Binding-site contacts:
Ligand atom C8 contacts residue TYR208 of chain 1.A at 3.6 Å (hydrophobic).
Ligand atom N3A contacts residue TYR304 of chain 1.A at 2.7 Å (h-bond).
Ligand atom O62 contacts residue PHE27 of chain 1.A at 3.3 Å (h-bond).
Ligand atom O39 contacts residue GLN188 of chain 1.A at 2.9 Å (h-bond).
Ligand atom O28 contacts residue ARG102 of chain 1.A at 2.5 Å (salt-bridge).
Ligand atom C54 contacts residue TYR285 of chain 1.A at 3.6 Å (hydrophobic).
Ligand atom N29 contacts residue VAL60 of chain 1.A at 3.5 Å.
Ligand atom C38 contacts residue GLN188 of chain 1.A at 3.5 Å.
Ligand atom O39 contacts residue TYR208 of chain 1.A at 3.3 Å.
Ligand atom C41 contacts residue TYR208 of chain 1.A at 3.4 Å (hydrophobic).
Ligand atom N45 contacts residue TYR208 of chain 1.A at 3.4 Å (h-bond).
Ligand atom C27 contacts residue ARG102 of chain 1.A at 3.5 Å.
Ligand atom O7A contacts residue TYR285 of chain 1.A at 3.2 Å.
Ligand atom C35 contacts residue ILE117 of chain 1.A at 3.5 Å (hydrophobic).
Ligand atom N29 contacts residue GLN62 of chain 1.A at 2.8 Å (h-bond).
Ligand atom O33 contacts residue PHE27 of chain 1.A at 3.4 Å.
Ligand atom C20 contacts residue PHE27 of chain 1.A at 3.4 Å (hydrophobic).
Ligand atom N29 contacts residue GLU24 of chain 1.A at 3.0 Å (salt-bridge).
Ligand atom N63 contacts residue GLU24 of chain 1.A at 3.0 Å (salt-bridge).
Ligand atom N34 contacts residue SER100 of chain 1.A at 3.6 Å.
Ligand atom N40 contacts residue TYR165 of chain 1.A at 3.5 Å.
Ligand atom C6B contacts residue PHE27 of chain 1.A at 3.5 Å (hydrophobic).
Ligand atom C1P contacts residue TYR304 of chain 1.A at 3.6 Å (hydrophobic).
Ligand atom O4P contacts residue TYR29 of chain 1.A at 3.5 Å.
Ligand atom N34 contacts residue ASN76 of chain 1.A at 2.9 Å (h-bond).
Ligand atom C60 contacts residue TYR285 of chain 1.A at 3.4 Å (hydrophobic).
Ligand atom C2C contacts residue TYR304 of chain 1.A at 3.4 Å (hydrophobic).
Ligand atom N40 contacts residue GLN188 of chain 1.A at 3.1 Å (h-bond).
Ligand atom O58 contacts residue TYR304 of chain 1.A at 3.5 Å.
Ligand atom N7A contacts residue TRP241 of chain 1.A at 3.5 Å.
Ligand atom C54 contacts residue TYR304 of chain 1.A at 3.5 Å (hydrophobic).
Ligand atom N40 contacts residue SER164 of chain 1.A at 3.2 Å (h-bond).
Ligand atom N63 contacts residue GLY25 of chain 1.A at 3.1 Å (h-bond).
Ligand atom C4D contacts residue TRP241 of chain 1.A at 3.5 Å (hydrophobic).
Ligand atom C5E contacts residue TRP241 of chain 1.A at 3.5 Å (hydrophobic).
Ligand atom O33 contacts residue TRP118 of chain 1.A at 3.2 Å (h-bond).
Ligand atom C41 contacts residue TYR165 of chain 1.A at 3.2 Å (hydrophobic).
Ligand atom O8A contacts residue TRP163 of chain 1.A at 3.3 Å.
Ligand atom C60 contacts residue GLU24 of chain 1.A at 3.5 Å.
Ligand atom N0A contacts residue TRP241 of chain 1.A at 3.5 Å.

A small-molecule ligand and the protein it binds are described below.
Small molecule (SMILES): CC1=C2C(CCC(N)=O)C(C)(CC(N)=O)C3(C)C4C(CC(N)=O)C5(C)CCC(=O)NCC(C)OP(=O)(O)OC6C(CO)OC(n7cn(->[Co]89(CC%10OC(n%11cnc%12c(N)ncnc%12%11)C(O)C%10O)(N23)<-N2=C(C=C3C(CCC(N)=O)C(C)(CC(N)=O)C1=N->83)C(C)(C)C(CCC(N)=O)C2=C(C)C5=N->94)c1cc(C)c(C)cc17)C6O

Sequence of chain 1.A:
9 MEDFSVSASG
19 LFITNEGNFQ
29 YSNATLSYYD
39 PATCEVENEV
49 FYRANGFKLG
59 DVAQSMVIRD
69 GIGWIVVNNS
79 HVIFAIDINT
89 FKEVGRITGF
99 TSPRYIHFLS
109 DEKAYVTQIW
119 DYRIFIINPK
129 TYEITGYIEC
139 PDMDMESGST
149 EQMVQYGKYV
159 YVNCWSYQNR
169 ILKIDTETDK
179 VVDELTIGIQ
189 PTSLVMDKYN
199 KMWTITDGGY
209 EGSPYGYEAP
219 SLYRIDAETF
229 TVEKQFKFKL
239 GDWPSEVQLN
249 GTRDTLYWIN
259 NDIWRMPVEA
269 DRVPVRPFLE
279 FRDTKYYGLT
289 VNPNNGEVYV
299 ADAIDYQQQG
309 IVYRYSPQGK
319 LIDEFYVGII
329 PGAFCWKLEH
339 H